Binding-site contacts:
Ligand atom C5 contacts residue ASN19 of chain 22.Y at 3.3 Å.
Ligand atom C1 contacts residue ASN19 of chain 22.Y at 1.9 Å.
Ligand atom N2 contacts residue ASN19 of chain 22.Y at 4.0 Å.
Ligand atom C6 contacts residue ASN19 of chain 22.Y at 4.1 Å.
Ligand atom O6 contacts residue ASN19 of chain 22.Y at 4.4 Å.
Ligand atom C2 contacts residue ASN19 of chain 22.Y at 3.4 Å.
Ligand atom C3 contacts residue ASN19 of chain 22.Y at 4.4 Å.
Ligand atom C8 contacts residue TYR17 of chain 22.Y at 4.0 Å (hydrophobic).
Ligand atom O7 contacts residue ASN19 of chain 22.Y at 4.4 Å.
Ligand atom C4 contacts residue ASN19 of chain 22.Y at 4.5 Å.
Ligand atom O5 contacts residue ASN19 of chain 22.Y at 2.2 Å (h-bond).

The small molecule below binds the protein below.
Small molecule (SMILES): CC(=O)N[C@H]1[C@H](O[C@H]2[C@H](O)[C@@H](NC(C)=O)CO[C@@H]2CO)O[C@H](CO)[C@@H](O)[C@@H]1O

Sequence of chain 22.Y:
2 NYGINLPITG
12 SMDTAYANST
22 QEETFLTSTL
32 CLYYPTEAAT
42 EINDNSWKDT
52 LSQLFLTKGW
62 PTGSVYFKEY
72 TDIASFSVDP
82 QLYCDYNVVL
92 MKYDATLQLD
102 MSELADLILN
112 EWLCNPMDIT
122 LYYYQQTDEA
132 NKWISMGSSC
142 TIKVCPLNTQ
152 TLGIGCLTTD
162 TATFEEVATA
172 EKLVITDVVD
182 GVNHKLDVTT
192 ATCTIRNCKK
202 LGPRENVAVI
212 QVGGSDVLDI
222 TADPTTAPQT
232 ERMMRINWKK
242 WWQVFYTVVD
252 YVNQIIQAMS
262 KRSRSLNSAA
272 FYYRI